Binding-site contacts:
Ligand atom O contacts residue 2RA1 of chain 1.G at 2.3 Å (h-bond).
Ligand atom C contacts residue ARG409 of chain 1.C at 3.9 Å.
Ligand atom C contacts residue ASN448 of chain 1.C at 4.1 Å.
Ligand atom O contacts residue ASN448 of chain 1.C at 3.1 Å (h-bond).
Ligand atom C contacts residue PRO444 of chain 1.C at 4.0 Å (hydrophobic).
Ligand atom C contacts residue 2RA1 of chain 1.G at 1.4 Å.
Ligand atom O contacts residue PRO444 of chain 1.C at 3.6 Å.

Sequence of chain 1.C:
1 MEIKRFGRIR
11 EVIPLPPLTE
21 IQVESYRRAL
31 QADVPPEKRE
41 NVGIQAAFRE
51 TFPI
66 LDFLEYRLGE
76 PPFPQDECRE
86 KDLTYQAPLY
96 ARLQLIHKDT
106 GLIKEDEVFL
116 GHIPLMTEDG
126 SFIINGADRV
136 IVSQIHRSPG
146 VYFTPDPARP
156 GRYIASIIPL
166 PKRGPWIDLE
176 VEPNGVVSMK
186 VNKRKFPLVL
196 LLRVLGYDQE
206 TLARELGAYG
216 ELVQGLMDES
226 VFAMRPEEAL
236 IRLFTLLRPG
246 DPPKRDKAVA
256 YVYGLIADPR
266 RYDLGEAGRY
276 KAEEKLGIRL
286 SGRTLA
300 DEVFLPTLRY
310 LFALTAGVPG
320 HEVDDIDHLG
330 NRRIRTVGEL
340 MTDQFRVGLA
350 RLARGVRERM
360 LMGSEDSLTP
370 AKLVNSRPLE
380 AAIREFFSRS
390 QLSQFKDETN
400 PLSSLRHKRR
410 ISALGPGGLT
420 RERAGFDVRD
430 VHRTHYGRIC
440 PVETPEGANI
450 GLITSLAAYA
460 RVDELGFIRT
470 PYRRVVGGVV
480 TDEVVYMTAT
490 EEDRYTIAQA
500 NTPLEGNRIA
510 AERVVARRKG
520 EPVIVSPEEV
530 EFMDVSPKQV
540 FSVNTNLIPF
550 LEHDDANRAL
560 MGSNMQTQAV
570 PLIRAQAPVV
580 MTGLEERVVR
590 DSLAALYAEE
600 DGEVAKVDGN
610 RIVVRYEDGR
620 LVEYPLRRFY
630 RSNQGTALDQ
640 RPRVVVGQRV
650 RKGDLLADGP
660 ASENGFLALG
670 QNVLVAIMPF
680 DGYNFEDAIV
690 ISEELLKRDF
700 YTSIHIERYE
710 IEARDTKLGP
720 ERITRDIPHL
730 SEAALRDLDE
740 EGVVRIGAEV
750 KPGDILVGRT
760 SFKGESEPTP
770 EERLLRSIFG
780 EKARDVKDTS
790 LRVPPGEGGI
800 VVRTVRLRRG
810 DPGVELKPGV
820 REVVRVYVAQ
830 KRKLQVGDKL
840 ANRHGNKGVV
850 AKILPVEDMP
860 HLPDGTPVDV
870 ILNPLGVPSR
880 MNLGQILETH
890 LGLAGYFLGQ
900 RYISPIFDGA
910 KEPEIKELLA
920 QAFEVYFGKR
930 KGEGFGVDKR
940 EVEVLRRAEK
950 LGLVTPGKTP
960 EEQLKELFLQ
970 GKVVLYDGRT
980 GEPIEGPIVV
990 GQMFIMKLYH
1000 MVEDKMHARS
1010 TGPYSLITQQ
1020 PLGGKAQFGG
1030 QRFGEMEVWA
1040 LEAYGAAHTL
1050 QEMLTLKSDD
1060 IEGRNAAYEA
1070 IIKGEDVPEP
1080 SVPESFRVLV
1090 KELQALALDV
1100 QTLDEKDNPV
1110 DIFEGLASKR

A protein and the small-molecule ligand that binds it are described below.
Small molecule (SMILES): C/C=C(/C)C(=O)O